This protein binds this small molecule.
Small molecule (SMILES): NC(=O)[C@@H]1CCCN1

Sequence of chain 1.B:
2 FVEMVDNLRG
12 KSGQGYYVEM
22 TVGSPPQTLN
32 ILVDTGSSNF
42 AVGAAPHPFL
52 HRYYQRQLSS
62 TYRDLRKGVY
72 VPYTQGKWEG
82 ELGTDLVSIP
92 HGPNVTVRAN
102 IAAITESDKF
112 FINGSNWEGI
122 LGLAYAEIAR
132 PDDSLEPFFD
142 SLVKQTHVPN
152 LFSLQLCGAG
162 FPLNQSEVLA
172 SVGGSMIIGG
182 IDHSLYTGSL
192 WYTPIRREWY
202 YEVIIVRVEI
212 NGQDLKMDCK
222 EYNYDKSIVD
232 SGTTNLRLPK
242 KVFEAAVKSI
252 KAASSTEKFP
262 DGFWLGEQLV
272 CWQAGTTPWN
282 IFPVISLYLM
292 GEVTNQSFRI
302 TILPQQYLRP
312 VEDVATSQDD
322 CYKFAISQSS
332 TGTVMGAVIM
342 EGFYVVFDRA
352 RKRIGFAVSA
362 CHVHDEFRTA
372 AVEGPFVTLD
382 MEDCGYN

Binding-site contacts:
Ligand atom CG contacts residue ALA160 of chain 1.B at 3.5 Å (hydrophobic).
Ligand atom N2 contacts residue GLY11 of chain 1.B at 2.8 Å (h-bond).
Ligand atom CB contacts residue GLY159 of chain 1.B at 3.9 Å.
Ligand atom N2 contacts residue CYS158 of chain 1.B at 2.7 Å (h-bond).
Ligand atom CB contacts residue CYS158 of chain 1.B at 3.7 Å (hydrophobic).
Ligand atom C contacts residue GLY11 of chain 1.B at 3.4 Å.
Ligand atom N2 contacts residue LEU164 of chain 1.B at 4.2 Å.
Ligand atom N2 contacts residue TYR17 of chain 1.B at 4.3 Å.
Ligand atom O contacts residue SER172 of chain 1.B at 3.5 Å.
Ligand atom CA contacts residue CYS158 of chain 1.B at 3.9 Å (hydrophobic).
Ligand atom CB contacts residue ALA160 of chain 1.B at 3.6 Å (hydrophobic).
Ligand atom CD contacts residue ALA160 of chain 1.B at 4.3 Å (hydrophobic).
Ligand atom N2 contacts residue VAL173 of chain 1.B at 3.9 Å.
Ligand atom C contacts residue SER172 of chain 1.B at 4.2 Å.
Ligand atom CA contacts residue VAL173 of chain 1.B at 2.8 Å (hydrophobic).
Ligand atom CA contacts residue SER172 of chain 1.B at 4.2 Å.
Ligand atom C contacts residue GLY174 of chain 1.B at 4.0 Å.
Ligand atom O contacts residue VAL173 of chain 1.B at 3.8 Å.
Ligand atom CA contacts residue GLY174 of chain 1.B at 4.5 Å.
Ligand atom CD contacts residue LEU164 of chain 1.B at 4.2 Å (hydrophobic).
Ligand atom C contacts residue LEU164 of chain 1.B at 3.7 Å (hydrophobic).
Ligand atom N contacts residue VAL173 of chain 1.B at 3.1 Å (h-bond).
Ligand atom C contacts residue VAL173 of chain 1.B at 3.3 Å (hydrophobic).
Ligand atom CB contacts residue VAL173 of chain 1.B at 4.0 Å (hydrophobic).
Ligand atom N contacts residue SER172 of chain 1.B at 3.1 Å.
Ligand atom N2 contacts residue GLY174 of chain 1.B at 3.8 Å.
Ligand atom C contacts residue CYS158 of chain 1.B at 3.8 Å (hydrophobic).
Ligand atom O contacts residue GLY11 of chain 1.B at 3.2 Å (h-bond).
Ligand atom CD contacts residue SER172 of chain 1.B at 3.9 Å.
Ligand atom N2 contacts residue LYS12 of chain 1.B at 4.0 Å.
Ligand atom O contacts residue LEU164 of chain 1.B at 3.2 Å.